A protein and the small-molecule ligand that binds it are described below.
Small molecule (SMILES): N[C@@H](Cc1ccccc1)C(=O)NCC=O

Binding-site contacts:
Ligand atom CD1 contacts residue PHE496 of chain 5.QA at 3.7 Å (hydrophobic).
Ligand atom CA contacts residue ASN492 of chain 5.QA at 3.3 Å.
Ligand atom O contacts residue ARG442 of chain 5.QA at 4.3 Å.
Ligand atom CE2 contacts residue ARG442 of chain 5.QA at 3.6 Å.
Ligand atom CZ contacts residue PRO438 of chain 5.QA at 3.4 Å (hydrophobic).
Ligand atom N contacts residue ASN492 of chain 5.QA at 3.3 Å (h-bond).
Ligand atom CD1 contacts residue PRO438 of chain 5.QA at 4.4 Å (hydrophobic).
Ligand atom CE1 contacts residue PRO438 of chain 5.QA at 3.8 Å (hydrophobic).
Ligand atom O contacts residue PRO438 of chain 5.QA at 4.0 Å.
Ligand atom CB contacts residue PHE496 of chain 5.QA at 3.9 Å (hydrophobic).
Ligand atom CD1 contacts residue ILE434 of chain 5.QA at 4.1 Å (hydrophobic).
Ligand atom CE2 contacts residue PRO438 of chain 5.QA at 3.7 Å (hydrophobic).
Ligand atom CG contacts residue GLY495 of chain 5.QA at 4.4 Å.
Ligand atom CD2 contacts residue ARG442 of chain 5.QA at 3.5 Å.
Ligand atom O contacts residue ASN492 of chain 5.QA at 4.2 Å.
Ligand atom CG contacts residue PHE496 of chain 5.QA at 4.0 Å (hydrophobic).
Ligand atom CD1 contacts residue ASN492 of chain 5.QA at 3.9 Å.
Ligand atom C contacts residue ARG442 of chain 5.QA at 4.4 Å.
Ligand atom CG contacts residue ASN492 of chain 5.QA at 4.3 Å.
Ligand atom N contacts residue SER491 of chain 5.QA at 4.1 Å.
Ligand atom CD2 contacts residue PRO438 of chain 5.QA at 4.4 Å (hydrophobic).
Ligand atom CA contacts residue ARG442 of chain 5.QA at 3.6 Å.
Ligand atom C contacts residue ASN492 of chain 5.QA at 4.0 Å.
Ligand atom CE1 contacts residue PHE496 of chain 5.QA at 3.6 Å (hydrophobic).
Ligand atom CE1 contacts residue ILE434 of chain 5.QA at 3.9 Å (hydrophobic).
Ligand atom CZ contacts residue PHE496 of chain 5.QA at 3.9 Å (hydrophobic).
Ligand atom N contacts residue ARG442 of chain 5.QA at 4.2 Å.
Ligand atom CB contacts residue ASN492 of chain 5.QA at 3.8 Å.
Ligand atom CB contacts residue GLY495 of chain 5.QA at 3.9 Å.

Sequence of chain 5.QA:
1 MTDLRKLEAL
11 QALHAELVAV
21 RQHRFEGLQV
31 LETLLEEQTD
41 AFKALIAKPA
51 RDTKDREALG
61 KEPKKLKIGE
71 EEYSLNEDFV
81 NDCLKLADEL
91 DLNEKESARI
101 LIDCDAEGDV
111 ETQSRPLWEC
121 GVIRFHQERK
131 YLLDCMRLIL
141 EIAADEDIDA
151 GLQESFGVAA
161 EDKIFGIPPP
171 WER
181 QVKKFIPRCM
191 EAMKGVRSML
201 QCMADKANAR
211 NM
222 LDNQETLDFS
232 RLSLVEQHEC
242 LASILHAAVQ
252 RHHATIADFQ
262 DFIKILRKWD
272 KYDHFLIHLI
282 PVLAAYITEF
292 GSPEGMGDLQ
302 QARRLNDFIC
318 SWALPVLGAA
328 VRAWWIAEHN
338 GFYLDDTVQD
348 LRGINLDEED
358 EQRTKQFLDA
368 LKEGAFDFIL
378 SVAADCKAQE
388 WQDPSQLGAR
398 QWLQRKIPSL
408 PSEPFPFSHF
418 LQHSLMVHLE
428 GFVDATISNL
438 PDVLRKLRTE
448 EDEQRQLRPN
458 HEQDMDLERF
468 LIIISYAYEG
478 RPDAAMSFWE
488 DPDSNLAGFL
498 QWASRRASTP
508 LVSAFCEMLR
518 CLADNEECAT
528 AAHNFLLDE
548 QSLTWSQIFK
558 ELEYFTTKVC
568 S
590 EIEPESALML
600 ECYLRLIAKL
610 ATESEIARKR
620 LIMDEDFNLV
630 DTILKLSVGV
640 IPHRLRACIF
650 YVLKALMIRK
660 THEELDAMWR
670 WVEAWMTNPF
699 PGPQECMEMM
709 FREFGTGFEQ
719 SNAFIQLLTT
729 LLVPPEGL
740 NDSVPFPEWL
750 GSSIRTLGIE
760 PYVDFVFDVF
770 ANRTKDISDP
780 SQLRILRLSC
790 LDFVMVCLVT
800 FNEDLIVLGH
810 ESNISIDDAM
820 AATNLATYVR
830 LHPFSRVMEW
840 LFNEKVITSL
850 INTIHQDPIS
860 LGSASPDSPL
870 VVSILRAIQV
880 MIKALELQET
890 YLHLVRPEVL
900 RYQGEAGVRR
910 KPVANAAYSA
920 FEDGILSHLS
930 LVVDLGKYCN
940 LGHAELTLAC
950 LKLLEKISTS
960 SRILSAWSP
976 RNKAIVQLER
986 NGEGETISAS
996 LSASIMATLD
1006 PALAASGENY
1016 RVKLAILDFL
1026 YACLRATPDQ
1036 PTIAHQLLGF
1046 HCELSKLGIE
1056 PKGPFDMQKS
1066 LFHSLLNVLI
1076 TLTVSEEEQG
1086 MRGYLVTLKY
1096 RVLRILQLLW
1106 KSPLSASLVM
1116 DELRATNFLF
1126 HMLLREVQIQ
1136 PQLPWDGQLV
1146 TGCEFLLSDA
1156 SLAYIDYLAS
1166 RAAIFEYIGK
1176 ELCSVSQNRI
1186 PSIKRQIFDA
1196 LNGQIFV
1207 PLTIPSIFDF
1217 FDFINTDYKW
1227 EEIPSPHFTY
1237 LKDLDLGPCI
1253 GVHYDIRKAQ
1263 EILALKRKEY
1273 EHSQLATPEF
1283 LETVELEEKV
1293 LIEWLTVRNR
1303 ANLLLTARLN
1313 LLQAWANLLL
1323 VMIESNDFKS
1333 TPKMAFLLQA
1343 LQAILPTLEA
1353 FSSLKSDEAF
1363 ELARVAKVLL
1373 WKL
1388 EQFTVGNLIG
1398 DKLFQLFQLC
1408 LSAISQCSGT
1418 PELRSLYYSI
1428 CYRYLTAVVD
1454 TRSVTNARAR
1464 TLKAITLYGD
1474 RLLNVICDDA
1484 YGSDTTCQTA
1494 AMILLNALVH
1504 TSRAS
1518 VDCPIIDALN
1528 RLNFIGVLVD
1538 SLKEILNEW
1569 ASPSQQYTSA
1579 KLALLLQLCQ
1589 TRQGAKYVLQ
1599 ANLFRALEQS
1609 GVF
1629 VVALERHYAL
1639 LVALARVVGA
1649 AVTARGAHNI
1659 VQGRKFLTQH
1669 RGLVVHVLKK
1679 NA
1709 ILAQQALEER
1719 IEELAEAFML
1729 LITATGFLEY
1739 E